The small molecule below binds the protein below.
Small molecule (SMILES): O=C(O)C1=C[C@@H](OP(=O)(O)O)[C@@H](O)[C@H](O)C1

Sequence of chain 1.A:
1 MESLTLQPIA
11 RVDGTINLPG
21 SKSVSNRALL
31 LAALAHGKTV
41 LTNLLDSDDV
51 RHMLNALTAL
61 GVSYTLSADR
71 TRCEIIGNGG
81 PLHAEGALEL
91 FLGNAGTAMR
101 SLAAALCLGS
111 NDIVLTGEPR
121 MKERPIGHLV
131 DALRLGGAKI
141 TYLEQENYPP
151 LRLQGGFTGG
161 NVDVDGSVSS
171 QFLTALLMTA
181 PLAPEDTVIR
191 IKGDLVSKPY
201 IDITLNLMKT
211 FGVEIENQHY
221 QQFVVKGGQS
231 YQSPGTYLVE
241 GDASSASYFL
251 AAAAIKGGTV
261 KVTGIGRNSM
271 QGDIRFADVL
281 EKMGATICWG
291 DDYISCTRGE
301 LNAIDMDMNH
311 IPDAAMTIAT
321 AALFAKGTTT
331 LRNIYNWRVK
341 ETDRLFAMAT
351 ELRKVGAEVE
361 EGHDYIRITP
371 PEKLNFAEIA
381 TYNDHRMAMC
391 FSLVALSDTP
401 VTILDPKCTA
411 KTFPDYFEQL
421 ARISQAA

Binding-site contacts:
Ligand atom C7 contacts residue TYR200 of chain 1.A at 3.4 Å (hydrophobic).
Ligand atom O7 contacts residue SER197 of chain 1.A at 2.6 Å (h-bond).
Ligand atom P1 contacts residue LYS340 of chain 1.A at 3.8 Å.
Ligand atom O4 contacts residue GLN171 of chain 1.A at 3.7 Å.
Ligand atom O2 contacts residue LYS340 of chain 1.A at 3.0 Å (salt-bridge).
Ligand atom C5 contacts residue GPJ1 of chain 1.B at 3.6 Å.
Ligand atom C7 contacts residue THR97 of chain 1.A at 3.8 Å.
Ligand atom C5 contacts residue LYS22 of chain 1.A at 3.7 Å.
Ligand atom O5 contacts residue TYR200 of chain 1.A at 3.5 Å.
Ligand atom C2 contacts residue TYR200 of chain 1.A at 3.5 Å (hydrophobic).
Ligand atom C7 contacts residue SER23 of chain 1.A at 3.7 Å.
Ligand atom O5 contacts residue SER23 of chain 1.A at 2.6 Å (h-bond).
Ligand atom O7 contacts residue LYS340 of chain 1.A at 2.7 Å (salt-bridge).
Ligand atom C6 contacts residue SER23 of chain 1.A at 3.7 Å.
Ligand atom O7 contacts residue ASN336 of chain 1.A at 3.0 Å (h-bond).
Ligand atom C6 contacts residue GLN171 of chain 1.A at 3.6 Å.
Ligand atom O6 contacts residue SER197 of chain 1.A at 3.4 Å.
Ligand atom C2 contacts residue GLN171 of chain 1.A at 3.6 Å.
Ligand atom O6 contacts residue SER170 of chain 1.A at 2.6 Å (h-bond).
Ligand atom O8 contacts residue LYS340 of chain 1.A at 3.6 Å.
Ligand atom O8 contacts residue ASN336 of chain 1.A at 3.7 Å.
Ligand atom O1 contacts residue GLN171 of chain 1.A at 3.6 Å (h-bond).
Ligand atom O8 contacts residue SER169 of chain 1.A at 2.7 Å (h-bond).
Ligand atom O3 contacts residue ASP313 of chain 1.A at 2.7 Å (salt-bridge).
Ligand atom C5 contacts residue GLN171 of chain 1.A at 3.6 Å.
Ligand atom O6 contacts residue GLN171 of chain 1.A at 3.6 Å.
Ligand atom O3 contacts residue GPJ1 of chain 1.B at 2.8 Å (h-bond).
Ligand atom C5 contacts residue ASP313 of chain 1.A at 3.5 Å.
Ligand atom O6 contacts residue SER169 of chain 1.A at 3.4 Å (h-bond).
Ligand atom C7 contacts residue ARG27 of chain 1.A at 3.5 Å.
Ligand atom P1 contacts residue SER197 of chain 1.A at 3.6 Å.
Ligand atom O5 contacts residue THR97 of chain 1.A at 3.5 Å.
Ligand atom O4 contacts residue ARG27 of chain 1.A at 2.8 Å (salt-bridge).
Ligand atom P1 contacts residue SER169 of chain 1.A at 3.6 Å.
Ligand atom C4 contacts residue ASP313 of chain 1.A at 3.3 Å.
Ligand atom C1 contacts residue TYR200 of chain 1.A at 3.4 Å (hydrophobic).
Ligand atom O5 contacts residue ARG27 of chain 1.A at 2.8 Å (salt-bridge).
Ligand atom C1 contacts residue GLN171 of chain 1.A at 3.4 Å.
Ligand atom O3 contacts residue LYS22 of chain 1.A at 2.7 Å (salt-bridge).
Ligand atom O2 contacts residue ASP313 of chain 1.A at 2.8 Å (salt-bridge).